This protein binds this small molecule.
Small molecule (SMILES): O=c1[nH]c(=O)c2[nH+]cn([C@@H]3O[C@H](COP(=O)(O)O)[C@@H](O)[C@H]3O)c2[nH]1

Binding-site contacts:
Ligand atom P contacts residue TYR412 of chain 1.A at 3.8 Å.
Ligand atom O2P contacts residue GLY367 of chain 1.A at 3.1 Å (h-bond).
Ligand atom O2' contacts residue ASN304 of chain 1.A at 3.9 Å.
Ligand atom O3P contacts residue SER389 of chain 1.A at 3.3 Å.
Ligand atom O2P contacts residue ILE368 of chain 1.A at 4.0 Å.
Ligand atom C5' contacts residue TYR412 of chain 1.A at 3.7 Å (hydrophobic).
Ligand atom O2 contacts residue THR334 of chain 1.A at 3.5 Å (h-bond).
Ligand atom O3' contacts residue ASP365 of chain 1.A at 2.7 Å (salt-bridge).
Ligand atom C3' contacts residue ASP365 of chain 1.A at 3.5 Å.
Ligand atom O5' contacts residue GLY329 of chain 1.A at 3.7 Å.
Ligand atom O2 contacts residue CYS332 of chain 1.A at 3.3 Å (h-bond).
Ligand atom O6 contacts residue GLY414 of chain 1.A at 3.2 Å (h-bond).
Ligand atom O2' contacts residue ASP365 of chain 1.A at 2.9 Å (salt-bridge).
Ligand atom N7 contacts residue GLY414 of chain 1.A at 3.4 Å.
Ligand atom O3' contacts residue MET386 of chain 1.A at 3.8 Å.
Ligand atom C4' contacts residue ASP365 of chain 1.A at 3.5 Å.
Ligand atom O1P contacts residue GLY388 of chain 1.A at 2.9 Å (h-bond).
Ligand atom O5' contacts residue SER330 of chain 1.A at 3.9 Å.
Ligand atom N7 contacts residue ILE331 of chain 1.A at 3.5 Å.
Ligand atom O2P contacts residue GLY366 of chain 1.A at 4.0 Å.
Ligand atom C5' contacts residue GLY388 of chain 1.A at 3.8 Å.
Ligand atom C2' contacts residue ASP365 of chain 1.A at 4.0 Å.
Ligand atom O1P contacts residue LEU387 of chain 1.A at 3.8 Å.
Ligand atom C3' contacts residue MET75 of chain 1.A at 4.0 Å (hydrophobic).
Ligand atom N7 contacts residue MET75 of chain 1.A at 3.9 Å.
Ligand atom O3P contacts residue SER330 of chain 1.A at 2.7 Å (h-bond).
Ligand atom P contacts residue SER330 of chain 1.A at 3.8 Å.
Ligand atom O1P contacts residue SER389 of chain 1.A at 3.0 Å (h-bond).
Ligand atom P contacts residue SER389 of chain 1.A at 4.0 Å.
Ligand atom N3 contacts residue CYS332 of chain 1.A at 3.5 Å (h-bond).
Ligand atom O2P contacts residue SER330 of chain 1.A at 3.2 Å (h-bond).
Ligand atom C8 contacts residue ILE331 of chain 1.A at 3.8 Å (hydrophobic).
Ligand atom C2 contacts residue CYS332 of chain 1.A at 3.4 Å (hydrophobic).
Ligand atom O5' contacts residue GLY366 of chain 1.A at 3.4 Å.
Ligand atom O4' contacts residue GLY329 of chain 1.A at 3.5 Å.
Ligand atom N1 contacts residue CYS332 of chain 1.A at 4.0 Å.
Ligand atom O3P contacts residue TYR412 of chain 1.A at 2.6 Å (h-bond).
Ligand atom C6 contacts residue GLY414 of chain 1.A at 4.0 Å.
Ligand atom O3' contacts residue ALA73 of chain 1.A at 3.5 Å.
Ligand atom C8 contacts residue MET75 of chain 1.A at 3.6 Å (hydrophobic).

Sequence of chain 1.A:
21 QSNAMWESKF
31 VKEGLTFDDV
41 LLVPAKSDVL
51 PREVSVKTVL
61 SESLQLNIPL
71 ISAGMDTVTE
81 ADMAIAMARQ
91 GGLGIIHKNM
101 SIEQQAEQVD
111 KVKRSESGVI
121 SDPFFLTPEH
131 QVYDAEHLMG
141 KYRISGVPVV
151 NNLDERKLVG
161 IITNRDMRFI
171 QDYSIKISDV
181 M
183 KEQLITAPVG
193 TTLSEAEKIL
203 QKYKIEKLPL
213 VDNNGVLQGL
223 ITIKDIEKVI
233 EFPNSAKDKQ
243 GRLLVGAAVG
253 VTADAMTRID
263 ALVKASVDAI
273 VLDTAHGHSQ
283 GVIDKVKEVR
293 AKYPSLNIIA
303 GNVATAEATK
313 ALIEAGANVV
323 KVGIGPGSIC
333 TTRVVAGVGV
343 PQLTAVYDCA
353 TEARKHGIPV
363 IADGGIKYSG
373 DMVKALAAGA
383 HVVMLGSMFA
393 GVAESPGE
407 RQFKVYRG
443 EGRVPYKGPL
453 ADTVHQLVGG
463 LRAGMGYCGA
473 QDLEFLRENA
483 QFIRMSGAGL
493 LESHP